Sequence of chain 1.D:
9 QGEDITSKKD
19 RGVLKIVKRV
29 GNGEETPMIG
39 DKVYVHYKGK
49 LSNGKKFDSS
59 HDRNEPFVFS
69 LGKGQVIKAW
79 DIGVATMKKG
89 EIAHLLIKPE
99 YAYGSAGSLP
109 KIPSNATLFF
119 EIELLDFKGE

A small-molecule ligand and the protein it binds are described below.
Small molecule (SMILES): COc1ccc(CC[C@@H](OC(=O)[C@@H]2CCCCN2C(=O)[C@H](c2cc(OC)c(OC)c(OC)c2)C2CCCCC2)c2ccc(OCc3cn(CCCOc4cc(-c5scnc5C)ccc4CNC(=O)[C@@H]4C[C@@H](O)CN4C(=O)[C@@H](NC(=O)C4(F)CC4)C(C)(C)C)nn3)cc2)cc1OC

Binding-site contacts:
Ligand atom CDP contacts residue ARG18 of chain 1.A at 3.5 Å.
Ligand atom CDC contacts residue HIS59 of chain 1.A at 3.5 Å.
Ligand atom CAR contacts residue TYR47 of chain 1.A at 3.5 Å (hydrophobic).
Ligand atom OBY contacts residue ILE75 of chain 1.D at 3.1 Å (h-bond).
Ligand atom CDN contacts residue ASP56 of chain 1.D at 3.3 Å.
Ligand atom CBZ contacts residue TYR101 of chain 1.D at 3.5 Å (hydrophobic).
Ligand atom NBJ contacts residue ARG56 of chain 1.A at 3.0 Å (salt-bridge).
Ligand atom O contacts residue TYR47 of chain 1.A at 2.6 Å (h-bond).
Ligand atom CB contacts residue TYR47 of chain 1.A at 3.4 Å (hydrophobic).
Ligand atom CAZ contacts residue TYR61 of chain 1.A at 3.0 Å (hydrophobic).
Ligand atom CA contacts residue HIS59 of chain 1.A at 3.3 Å.
Ligand atom CD1 contacts residue TYR47 of chain 1.A at 3.5 Å (hydrophobic).
Ligand atom CCR contacts residue TYR61 of chain 1.A at 3.4 Å (hydrophobic).
Ligand atom OCA contacts residue TYR101 of chain 1.D at 2.6 Å (h-bond).
Ligand atom CCG contacts residue LYS48 of chain 1.D at 3.5 Å.
Ligand atom OD2 contacts residue HIS64 of chain 1.A at 2.6 Å (h-bond).
Ligand atom CDL contacts residue TYR101 of chain 1.D at 3.5 Å (hydrophobic).
Ligand atom CCN contacts residue TYR101 of chain 1.D at 3.5 Å (hydrophobic).
Ligand atom OAW contacts residue PHE40 of chain 1.A at 3.4 Å.
Ligand atom CBU contacts residue TYR45 of chain 1.D at 3.4 Å (hydrophobic).
Ligand atom CB contacts residue TRP66 of chain 1.A at 3.5 Å (hydrophobic).
Ligand atom OD2 contacts residue SER60 of chain 1.A at 2.9 Å (h-bond).
Ligand atom NAC contacts residue HIS59 of chain 1.A at 3.0 Å (h-bond).
Ligand atom CAY contacts residue ASN16 of chain 1.A at 3.3 Å.
Ligand atom CCG contacts residue GLY47 of chain 1.D at 3.4 Å.
Ligand atom CBV contacts residue TYR45 of chain 1.D at 3.4 Å (hydrophobic).
Ligand atom CD1 contacts residue TRP37 of chain 1.A at 3.5 Å (hydrophobic).
Ligand atom CAY contacts residue ARG18 of chain 1.A at 3.5 Å.
Ligand atom CCQ contacts residue TYR101 of chain 1.D at 3.4 Å (hydrophobic).
Ligand atom OAW contacts residue HIS64 of chain 1.A at 3.3 Å.
Ligand atom FAX contacts residue GLN73 of chain 1.D at 3.2 Å.
Ligand atom CB contacts residue HIS59 of chain 1.A at 3.5 Å.
Ligand atom ODO contacts residue VAL74 of chain 1.D at 3.5 Å (h-bond).
Ligand atom CDB contacts residue HIS59 of chain 1.A at 3.2 Å.
Ligand atom CG contacts residue HIS64 of chain 1.A at 3.5 Å.
Ligand atom CBK contacts residue PRO48 of chain 1.A at 3.1 Å (hydrophobic).
Ligand atom C contacts residue TYR47 of chain 1.A at 3.3 Å (hydrophobic).
Ligand atom CDP contacts residue VAL74 of chain 1.D at 3.1 Å (hydrophobic).
Ligand atom CDP contacts residue GLY72 of chain 1.D at 3.1 Å.
Ligand atom CDJ contacts residue GLN22 of chain 1.A at 3.4 Å.

Sequence of chain 1.A:
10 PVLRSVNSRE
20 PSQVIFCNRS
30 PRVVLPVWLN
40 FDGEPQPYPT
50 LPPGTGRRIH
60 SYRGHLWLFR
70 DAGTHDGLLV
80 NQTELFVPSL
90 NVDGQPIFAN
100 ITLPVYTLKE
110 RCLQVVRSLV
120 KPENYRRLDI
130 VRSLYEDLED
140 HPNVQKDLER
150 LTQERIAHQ